Sequence of chain 2.A:
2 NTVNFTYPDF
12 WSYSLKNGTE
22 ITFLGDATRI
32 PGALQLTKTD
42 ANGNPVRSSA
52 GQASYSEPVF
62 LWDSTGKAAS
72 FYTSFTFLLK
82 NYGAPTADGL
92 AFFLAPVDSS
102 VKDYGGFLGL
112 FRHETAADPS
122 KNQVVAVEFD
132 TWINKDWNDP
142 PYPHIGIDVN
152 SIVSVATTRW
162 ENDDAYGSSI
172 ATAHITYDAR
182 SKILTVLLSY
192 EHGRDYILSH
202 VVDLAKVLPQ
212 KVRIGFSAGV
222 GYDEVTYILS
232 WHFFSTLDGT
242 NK

Binding-site contacts:
Ligand atom O2 contacts residue ARG48 of chain 2.A at 3.4 Å (salt-bridge).
Ligand atom C4 contacts residue ASP89 of chain 2.A at 3.5 Å.
Ligand atom O4 contacts residue VAL221 of chain 2.A at 3.7 Å.
Ligand atom O4 contacts residue GLY222 of chain 2.A at 3.7 Å.
Ligand atom O3 contacts residue ARG48 of chain 2.A at 3.0 Å (salt-bridge).
Ligand atom O4 contacts residue GLY222 of chain 2.A at 2.9 Å (h-bond).
Ligand atom O2 contacts residue ASP137 of chain 2.A at 3.6 Å (salt-bridge).
Ligand atom O5 contacts residue SER49 of chain 2.A at 3.7 Å.
Ligand atom C6 contacts residue GLY106 of chain 2.A at 3.9 Å.
Ligand atom C6 contacts residue TYR105 of chain 2.A at 3.6 Å (hydrophobic).
Ligand atom O2 contacts residue TRP138 of chain 2.A at 3.1 Å (h-bond).
Ligand atom O3 contacts residue HIS114 of chain 2.A at 2.9 Å.
Ligand atom C4 contacts residue TRP133 of chain 2.A at 3.5 Å (hydrophobic).
Ligand atom C2 contacts residue TRP138 of chain 2.A at 3.8 Å (hydrophobic).
Ligand atom O6 contacts residue TRP133 of chain 2.A at 3.7 Å.
Ligand atom O3 contacts residue GLY106 of chain 2.A at 3.9 Å.
Ligand atom O3 contacts residue ASP137 of chain 2.A at 3.4 Å (salt-bridge).
Ligand atom C2 contacts residue PHE108 of chain 2.A at 3.8 Å (hydrophobic).
Ligand atom O3 contacts residue ASP89 of chain 2.A at 2.7 Å (salt-bridge).
Ligand atom C4 contacts residue SER49 of chain 2.A at 3.9 Å.
Ligand atom O3 contacts residue TRP138 of chain 2.A at 3.2 Å (h-bond).
Ligand atom O2 contacts residue ASN135 of chain 2.A at 3.8 Å.
Ligand atom O6 contacts residue TYR223 of chain 2.A at 3.6 Å.
Ligand atom O4 contacts residue PHE108 of chain 2.A at 3.5 Å.
Ligand atom O4 contacts residue HIS114 of chain 2.A at 3.1 Å (h-bond).
Ligand atom O4 contacts residue SER49 of chain 2.A at 2.8 Å (h-bond).
Ligand atom C6 contacts residue TYR223 of chain 2.A at 3.7 Å (hydrophobic).
Ligand atom O3 contacts residue GLY222 of chain 2.A at 3.0 Å (h-bond).
Ligand atom C3 contacts residue ASN135 of chain 2.A at 3.4 Å.
Ligand atom O3 contacts residue ASN135 of chain 2.A at 2.8 Å (h-bond).
Ligand atom O4 contacts residue ASP89 of chain 2.A at 2.8 Å (salt-bridge).
Ligand atom C5 contacts residue TRP133 of chain 2.A at 3.6 Å (hydrophobic).
Ligand atom O3 contacts residue GLY107 of chain 2.A at 2.9 Å (h-bond).
Ligand atom O2 contacts residue ASN135 of chain 2.A at 3.0 Å (h-bond).
Ligand atom C3 contacts residue ASP137 of chain 2.A at 3.9 Å.
Ligand atom C3 contacts residue TRP133 of chain 2.A at 3.6 Å (hydrophobic).
Ligand atom O3 contacts residue TRP133 of chain 2.A at 3.8 Å.
Ligand atom C3 contacts residue ASP89 of chain 2.A at 3.6 Å.
Ligand atom C6 contacts residue TRP133 of chain 2.A at 3.9 Å (hydrophobic).
Ligand atom C4 contacts residue GLY222 of chain 2.A at 3.4 Å.

The small molecule below binds the protein below.
Small molecule (SMILES): CO[C@@H]1O[C@H](CO)[C@@H](O[C@@H]2O[C@H](CO)[C@H](O)[C@H](O)[C@H]2O[C@@H]2O[C@@H](C)[C@@H](O)[C@@H](O)[C@@H]2O)[C@H](O[C@@H]2O[C@@H](C)[C@@H](O)[C@@H](O)[C@@H]2O)[C@H]1NC(C)=O